Binding-site contacts:
Ligand atom C2 contacts residue HIS144 of chain 1.C at 4.2 Å.
Ligand atom C1 contacts residue ASN147 of chain 1.C at 1.5 Å.
Ligand atom O5 contacts residue ASN147 of chain 1.C at 2.5 Å (h-bond).
Ligand atom O5 contacts residue THR149 of chain 1.C at 4.1 Å.
Ligand atom C6 contacts residue THR149 of chain 1.C at 4.3 Å.
Ligand atom O4 contacts residue ASN147 of chain 1.C at 4.3 Å.
Ligand atom C8 contacts residue HIS144 of chain 1.C at 4.2 Å.
Ligand atom O7 contacts residue ASN147 of chain 1.C at 3.0 Å (h-bond).
Ligand atom O3 contacts residue THR149 of chain 1.C at 3.1 Å (h-bond).
Ligand atom O3 contacts residue HIS144 of chain 1.C at 3.3 Å (h-bond).
Ligand atom C3 contacts residue ASN147 of chain 1.C at 3.9 Å.
Ligand atom C4 contacts residue ASN147 of chain 1.C at 4.1 Å.
Ligand atom O6 contacts residue HIS144 of chain 1.C at 4.3 Å.
Ligand atom C5 contacts residue ASN147 of chain 1.C at 3.7 Å.
Ligand atom C8 contacts residue ASN146 of chain 1.C at 3.5 Å.
Ligand atom O3 contacts residue VAL151 of chain 1.C at 4.2 Å.
Ligand atom C3 contacts residue HIS144 of chain 1.C at 4.2 Å.
Ligand atom C7 contacts residue ASN147 of chain 1.C at 3.3 Å.
Ligand atom C7 contacts residue ASN146 of chain 1.C at 3.4 Å.
Ligand atom C1 contacts residue THR149 of chain 1.C at 4.4 Å.
Ligand atom C2 contacts residue ASN147 of chain 1.C at 2.6 Å.
Ligand atom N2 contacts residue ASN146 of chain 1.C at 3.7 Å.
Ligand atom C3 contacts residue THR149 of chain 1.C at 3.9 Å.
Ligand atom O6 contacts residue THR149 of chain 1.C at 3.0 Å (h-bond).
Ligand atom O7 contacts residue ASN146 of chain 1.C at 3.6 Å (h-bond).
Ligand atom N2 contacts residue THR149 of chain 1.C at 4.4 Å.
Ligand atom C2 contacts residue THR149 of chain 1.C at 3.6 Å.
Ligand atom N2 contacts residue HIS144 of chain 1.C at 3.6 Å.
Ligand atom N2 contacts residue ASN147 of chain 1.C at 3.0 Å (h-bond).

Sequence of chain 1.C:
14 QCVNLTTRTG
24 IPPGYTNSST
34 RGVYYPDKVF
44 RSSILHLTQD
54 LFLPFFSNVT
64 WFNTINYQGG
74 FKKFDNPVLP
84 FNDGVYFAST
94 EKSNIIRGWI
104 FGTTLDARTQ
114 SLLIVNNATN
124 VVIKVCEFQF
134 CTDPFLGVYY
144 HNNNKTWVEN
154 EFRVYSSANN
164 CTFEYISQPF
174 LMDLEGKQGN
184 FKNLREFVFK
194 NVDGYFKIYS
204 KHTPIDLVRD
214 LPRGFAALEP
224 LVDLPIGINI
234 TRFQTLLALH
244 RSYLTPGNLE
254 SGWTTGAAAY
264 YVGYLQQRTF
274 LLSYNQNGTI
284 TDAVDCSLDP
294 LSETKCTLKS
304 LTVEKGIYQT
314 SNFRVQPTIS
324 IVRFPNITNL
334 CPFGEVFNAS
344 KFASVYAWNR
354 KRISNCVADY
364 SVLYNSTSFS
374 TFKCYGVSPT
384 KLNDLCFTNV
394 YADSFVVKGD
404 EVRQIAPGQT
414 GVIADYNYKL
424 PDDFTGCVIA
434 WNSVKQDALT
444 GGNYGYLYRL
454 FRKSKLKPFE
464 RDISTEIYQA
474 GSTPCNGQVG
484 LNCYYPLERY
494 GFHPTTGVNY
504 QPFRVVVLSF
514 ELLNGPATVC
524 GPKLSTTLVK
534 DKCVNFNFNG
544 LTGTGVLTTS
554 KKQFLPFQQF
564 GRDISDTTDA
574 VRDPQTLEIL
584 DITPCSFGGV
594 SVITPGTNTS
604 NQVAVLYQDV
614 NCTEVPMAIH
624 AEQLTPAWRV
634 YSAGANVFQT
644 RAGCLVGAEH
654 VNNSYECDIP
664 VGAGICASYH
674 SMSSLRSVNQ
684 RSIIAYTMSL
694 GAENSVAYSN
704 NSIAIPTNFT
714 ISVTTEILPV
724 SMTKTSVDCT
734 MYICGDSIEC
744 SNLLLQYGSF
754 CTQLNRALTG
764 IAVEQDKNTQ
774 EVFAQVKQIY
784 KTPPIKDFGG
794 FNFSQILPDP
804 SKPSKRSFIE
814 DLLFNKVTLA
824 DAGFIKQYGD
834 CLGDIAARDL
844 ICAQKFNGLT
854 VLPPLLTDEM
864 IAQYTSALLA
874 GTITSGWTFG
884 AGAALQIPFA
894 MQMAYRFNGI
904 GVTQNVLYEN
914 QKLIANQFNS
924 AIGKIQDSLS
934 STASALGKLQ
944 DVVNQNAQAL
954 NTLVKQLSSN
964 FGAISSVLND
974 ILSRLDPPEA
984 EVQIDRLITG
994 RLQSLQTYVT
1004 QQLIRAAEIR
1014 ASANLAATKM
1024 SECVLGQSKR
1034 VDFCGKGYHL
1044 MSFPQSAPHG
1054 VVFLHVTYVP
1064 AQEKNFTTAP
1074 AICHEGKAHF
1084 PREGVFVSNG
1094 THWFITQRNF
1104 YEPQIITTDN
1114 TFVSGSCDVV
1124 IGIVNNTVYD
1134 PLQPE

A small-molecule ligand and the protein it binds are described below.
Small molecule (SMILES): CC(=O)N[C@H]1[C@H](O[C@H]2[C@H](O)[C@@H](NC(C)=O)CO[C@@H]2CO)O[C@H](CO)[C@@H](O)[C@@H]1O